Binding-site contacts:
Ligand atom O5 contacts residue ASN706 of chain 1.A at 2.4 Å (h-bond).
Ligand atom C3 contacts residue TYR793 of chain 1.B at 3.9 Å (hydrophobic).
Ligand atom O3 contacts residue ILE791 of chain 1.B at 3.3 Å.
Ligand atom C3 contacts residue ILE791 of chain 1.B at 4.3 Å (hydrophobic).
Ligand atom C8 contacts residue ILE791 of chain 1.B at 4.4 Å (hydrophobic).
Ligand atom C7 contacts residue ASN706 of chain 1.A at 3.5 Å.
Ligand atom C3 contacts residue ASN706 of chain 1.A at 3.8 Å.
Ligand atom C7 contacts residue ILE791 of chain 1.B at 4.4 Å (hydrophobic).
Ligand atom C1 contacts residue ASN706 of chain 1.A at 1.5 Å.
Ligand atom N2 contacts residue ILE791 of chain 1.B at 4.2 Å.
Ligand atom C2 contacts residue TYR793 of chain 1.B at 4.3 Å (hydrophobic).
Ligand atom C5 contacts residue TYR793 of chain 1.B at 3.5 Å (hydrophobic).
Ligand atom O3 contacts residue TYR793 of chain 1.B at 4.4 Å.
Ligand atom C4 contacts residue ASN706 of chain 1.A at 4.3 Å.
Ligand atom O5 contacts residue TYR793 of chain 1.B at 4.0 Å.
Ligand atom C6 contacts residue TYR793 of chain 1.B at 4.1 Å (hydrophobic).
Ligand atom O7 contacts residue ASN706 of chain 1.A at 3.6 Å.
Ligand atom C1 contacts residue TYR793 of chain 1.B at 3.9 Å (hydrophobic).
Ligand atom C8 contacts residue ASN706 of chain 1.A at 3.7 Å.
Ligand atom N2 contacts residue ASN706 of chain 1.A at 3.0 Å (h-bond).
Ligand atom C5 contacts residue ASN706 of chain 1.A at 3.7 Å.
Ligand atom O4 contacts residue TYR793 of chain 1.B at 3.9 Å.
Ligand atom C4 contacts residue TYR793 of chain 1.B at 4.2 Å (hydrophobic).
Ligand atom C2 contacts residue ASN706 of chain 1.A at 2.5 Å.
Ligand atom C8 contacts residue SER705 of chain 1.A at 4.3 Å.

Sequence of chain 1.B:
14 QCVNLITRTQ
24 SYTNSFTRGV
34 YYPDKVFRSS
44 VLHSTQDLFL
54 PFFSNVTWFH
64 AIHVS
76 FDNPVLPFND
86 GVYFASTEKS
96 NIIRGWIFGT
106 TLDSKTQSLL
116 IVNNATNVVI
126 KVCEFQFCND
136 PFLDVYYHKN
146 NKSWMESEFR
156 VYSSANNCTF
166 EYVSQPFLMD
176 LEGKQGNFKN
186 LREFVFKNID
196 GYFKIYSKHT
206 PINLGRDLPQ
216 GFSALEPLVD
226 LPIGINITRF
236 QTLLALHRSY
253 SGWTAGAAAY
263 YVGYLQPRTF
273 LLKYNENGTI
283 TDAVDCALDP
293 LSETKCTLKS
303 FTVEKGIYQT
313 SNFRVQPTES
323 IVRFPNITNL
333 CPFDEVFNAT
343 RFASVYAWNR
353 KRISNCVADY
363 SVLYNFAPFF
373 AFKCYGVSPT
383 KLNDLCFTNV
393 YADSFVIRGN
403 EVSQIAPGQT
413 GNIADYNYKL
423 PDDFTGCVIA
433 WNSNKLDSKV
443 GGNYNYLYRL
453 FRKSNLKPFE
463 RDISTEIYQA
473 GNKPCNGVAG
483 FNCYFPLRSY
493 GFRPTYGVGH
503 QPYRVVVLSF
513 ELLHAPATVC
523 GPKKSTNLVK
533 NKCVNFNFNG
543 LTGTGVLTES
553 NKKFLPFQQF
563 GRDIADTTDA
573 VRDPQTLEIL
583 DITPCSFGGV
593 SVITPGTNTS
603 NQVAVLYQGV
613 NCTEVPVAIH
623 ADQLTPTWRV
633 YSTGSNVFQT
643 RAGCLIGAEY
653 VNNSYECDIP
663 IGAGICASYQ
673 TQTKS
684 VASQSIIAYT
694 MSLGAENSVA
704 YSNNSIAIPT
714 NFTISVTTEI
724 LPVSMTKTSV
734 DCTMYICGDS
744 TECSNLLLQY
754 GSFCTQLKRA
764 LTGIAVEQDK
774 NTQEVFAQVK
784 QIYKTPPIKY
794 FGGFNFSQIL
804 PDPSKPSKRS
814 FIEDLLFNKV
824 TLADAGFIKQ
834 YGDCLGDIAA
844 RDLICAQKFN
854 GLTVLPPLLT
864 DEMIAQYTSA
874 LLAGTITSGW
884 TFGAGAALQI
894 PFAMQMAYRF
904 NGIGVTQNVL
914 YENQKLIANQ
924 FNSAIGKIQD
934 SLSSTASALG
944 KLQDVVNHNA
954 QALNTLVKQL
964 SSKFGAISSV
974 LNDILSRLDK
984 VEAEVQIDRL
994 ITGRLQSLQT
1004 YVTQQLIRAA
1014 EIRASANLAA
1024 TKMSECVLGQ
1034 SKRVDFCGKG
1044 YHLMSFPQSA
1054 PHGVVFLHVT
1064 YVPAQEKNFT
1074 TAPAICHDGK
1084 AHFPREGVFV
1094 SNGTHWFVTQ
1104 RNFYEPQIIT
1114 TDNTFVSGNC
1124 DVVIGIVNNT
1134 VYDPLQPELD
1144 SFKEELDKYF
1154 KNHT

A protein and the small-molecule ligand that binds it are described below.
Small molecule (SMILES): CC(=O)N[C@@H]1[C@@H](O)[C@H](O)[C@@H](CO)O[C@H]1O

Sequence of chain 1.A:
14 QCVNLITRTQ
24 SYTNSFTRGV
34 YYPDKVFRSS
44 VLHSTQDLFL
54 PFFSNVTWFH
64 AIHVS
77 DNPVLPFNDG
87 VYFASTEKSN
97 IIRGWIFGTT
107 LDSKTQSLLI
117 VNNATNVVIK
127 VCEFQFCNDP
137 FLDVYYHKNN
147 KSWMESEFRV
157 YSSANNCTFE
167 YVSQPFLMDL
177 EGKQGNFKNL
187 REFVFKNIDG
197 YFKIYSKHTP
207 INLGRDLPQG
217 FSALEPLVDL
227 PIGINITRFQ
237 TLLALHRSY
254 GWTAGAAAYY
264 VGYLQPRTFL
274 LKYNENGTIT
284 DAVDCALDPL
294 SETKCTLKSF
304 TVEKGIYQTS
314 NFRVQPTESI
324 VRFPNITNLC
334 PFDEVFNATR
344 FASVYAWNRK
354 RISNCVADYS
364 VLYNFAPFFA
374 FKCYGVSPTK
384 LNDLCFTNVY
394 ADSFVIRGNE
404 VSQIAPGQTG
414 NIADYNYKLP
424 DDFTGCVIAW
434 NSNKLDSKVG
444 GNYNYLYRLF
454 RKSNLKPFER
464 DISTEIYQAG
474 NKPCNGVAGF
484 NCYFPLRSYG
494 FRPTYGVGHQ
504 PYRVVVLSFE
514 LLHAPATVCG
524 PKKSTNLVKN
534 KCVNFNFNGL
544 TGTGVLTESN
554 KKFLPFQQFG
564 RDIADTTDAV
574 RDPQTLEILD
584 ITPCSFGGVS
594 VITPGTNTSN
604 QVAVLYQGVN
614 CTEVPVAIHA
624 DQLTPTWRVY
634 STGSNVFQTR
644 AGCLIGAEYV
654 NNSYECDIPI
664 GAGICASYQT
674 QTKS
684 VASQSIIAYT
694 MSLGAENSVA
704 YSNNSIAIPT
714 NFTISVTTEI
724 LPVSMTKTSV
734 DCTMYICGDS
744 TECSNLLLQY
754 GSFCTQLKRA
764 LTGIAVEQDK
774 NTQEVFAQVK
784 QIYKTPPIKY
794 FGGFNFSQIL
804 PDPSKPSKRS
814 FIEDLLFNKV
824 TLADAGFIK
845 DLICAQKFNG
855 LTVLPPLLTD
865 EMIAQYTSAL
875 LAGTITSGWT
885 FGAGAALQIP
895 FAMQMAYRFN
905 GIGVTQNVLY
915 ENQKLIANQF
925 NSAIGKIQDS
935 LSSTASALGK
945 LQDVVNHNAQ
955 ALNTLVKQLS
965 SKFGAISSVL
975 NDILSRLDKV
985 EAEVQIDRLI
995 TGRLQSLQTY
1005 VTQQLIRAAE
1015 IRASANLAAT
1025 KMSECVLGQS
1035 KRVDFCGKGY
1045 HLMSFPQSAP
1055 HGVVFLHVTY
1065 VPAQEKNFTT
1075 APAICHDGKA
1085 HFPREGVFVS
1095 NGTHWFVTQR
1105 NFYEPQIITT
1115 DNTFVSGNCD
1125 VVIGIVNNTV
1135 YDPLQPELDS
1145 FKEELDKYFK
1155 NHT